Binding-site contacts:
Ligand atom C2 contacts residue LEU278 of chain 1.D at 4.3 Å (hydrophobic).
Ligand atom C5 contacts residue LEU278 of chain 1.D at 4.1 Å (hydrophobic).
Ligand atom O5 contacts residue SER293 of chain 1.D at 4.3 Å.
Ligand atom N2 contacts residue LEU278 of chain 1.D at 3.2 Å (h-bond).
Ligand atom O7 contacts residue MET233 of chain 1.D at 3.9 Å.
Ligand atom C6 contacts residue THR291 of chain 1.D at 3.7 Å.
Ligand atom O4 contacts residue LEU278 of chain 1.D at 4.3 Å.
Ligand atom O4 contacts residue PRO57 of chain 1.C at 4.3 Å.
Ligand atom N2 contacts residue ASN280 of chain 1.D at 2.9 Å (h-bond).
Ligand atom C4 contacts residue SER55 of chain 1.C at 4.2 Å.
Ligand atom C8 contacts residue PHE234 of chain 1.D at 3.9 Å (hydrophobic).
Ligand atom O3 contacts residue GLN56 of chain 1.C at 3.7 Å.
Ligand atom C4 contacts residue LEU278 of chain 1.D at 4.5 Å (hydrophobic).
Ligand atom C1 contacts residue ASN280 of chain 1.D at 1.4 Å.
Ligand atom O5 contacts residue ASN280 of chain 1.D at 2.3 Å (h-bond).
Ligand atom C7 contacts residue MET233 of chain 1.D at 4.1 Å (hydrophobic).
Ligand atom C4 contacts residue PRO57 of chain 1.C at 4.1 Å (hydrophobic).
Ligand atom C8 contacts residue GLY235 of chain 1.D at 3.6 Å.
Ligand atom O7 contacts residue ASN280 of chain 1.D at 4.1 Å.
Ligand atom C4 contacts residue GLN56 of chain 1.C at 4.3 Å.
Ligand atom C8 contacts residue LEU278 of chain 1.D at 3.4 Å (hydrophobic).
Ligand atom C7 contacts residue LEU278 of chain 1.D at 3.9 Å (hydrophobic).
Ligand atom C5 contacts residue PRO57 of chain 1.C at 4.3 Å (hydrophobic).
Ligand atom C6 contacts residue PRO57 of chain 1.C at 3.7 Å (hydrophobic).
Ligand atom C1 contacts residue LEU278 of chain 1.D at 3.9 Å (hydrophobic).
Ligand atom C7 contacts residue ASN280 of chain 1.D at 3.7 Å.
Ligand atom C4 contacts residue ASN280 of chain 1.D at 4.2 Å.
Ligand atom C3 contacts residue ASN280 of chain 1.D at 3.8 Å.
Ligand atom C8 contacts residue MET233 of chain 1.D at 3.4 Å (hydrophobic).
Ligand atom C3 contacts residue LEU278 of chain 1.D at 4.3 Å (hydrophobic).
Ligand atom C2 contacts residue ASN280 of chain 1.D at 2.5 Å.
Ligand atom O7 contacts residue LEU278 of chain 1.D at 3.6 Å.
Ligand atom C5 contacts residue ASN280 of chain 1.D at 3.6 Å.

Sequence of chain 1.C:
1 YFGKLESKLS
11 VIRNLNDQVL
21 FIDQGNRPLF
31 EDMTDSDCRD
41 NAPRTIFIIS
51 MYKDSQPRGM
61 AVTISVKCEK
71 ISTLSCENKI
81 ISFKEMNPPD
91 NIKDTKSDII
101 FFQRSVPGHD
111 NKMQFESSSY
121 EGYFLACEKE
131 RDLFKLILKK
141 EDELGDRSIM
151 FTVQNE

Sequence of chain 1.D:
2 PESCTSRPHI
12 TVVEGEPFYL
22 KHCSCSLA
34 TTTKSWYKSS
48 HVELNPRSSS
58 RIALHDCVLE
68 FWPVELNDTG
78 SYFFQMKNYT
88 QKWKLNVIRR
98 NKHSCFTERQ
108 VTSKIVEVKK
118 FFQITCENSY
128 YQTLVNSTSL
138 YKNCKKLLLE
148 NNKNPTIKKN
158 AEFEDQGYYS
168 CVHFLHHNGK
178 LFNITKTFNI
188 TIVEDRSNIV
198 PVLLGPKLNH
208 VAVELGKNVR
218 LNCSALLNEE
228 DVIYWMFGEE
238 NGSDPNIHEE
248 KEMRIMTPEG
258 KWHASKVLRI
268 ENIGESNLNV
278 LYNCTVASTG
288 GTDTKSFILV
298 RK

A small-molecule ligand and the protein it binds are described below.
Small molecule (SMILES): CC(=O)N[C@H]1[C@H](O[C@H]2[C@H](O)[C@@H](NC(C)=O)CO[C@@H]2CO[C@@H]2O[C@@H](C)[C@@H](O)[C@@H](O)[C@@H]2O)O[C@H](CO)[C@@H](O[C@@H]2O[C@H](CO)[C@@H](O)[C@H](O)[C@@H]2O)[C@@H]1O